This small molecule binds to this protein.
Small molecule (SMILES): N[C@H](CO)Cc1ccc(O)cc1

Sequence of chain 1.B:
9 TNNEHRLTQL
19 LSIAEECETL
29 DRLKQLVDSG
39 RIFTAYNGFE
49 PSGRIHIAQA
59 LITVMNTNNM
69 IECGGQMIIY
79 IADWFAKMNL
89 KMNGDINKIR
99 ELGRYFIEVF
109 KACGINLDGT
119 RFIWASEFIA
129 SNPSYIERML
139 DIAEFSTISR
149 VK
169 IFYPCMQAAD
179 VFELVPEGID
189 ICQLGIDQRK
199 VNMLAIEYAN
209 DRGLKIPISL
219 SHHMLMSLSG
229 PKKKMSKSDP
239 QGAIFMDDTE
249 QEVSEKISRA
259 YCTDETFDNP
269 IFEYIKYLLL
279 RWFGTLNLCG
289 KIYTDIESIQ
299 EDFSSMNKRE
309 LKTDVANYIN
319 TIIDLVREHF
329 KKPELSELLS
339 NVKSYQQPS

Binding-site contacts:
Ligand atom CD1 contacts residue ALA80 of chain 1.B at 4.0 Å (hydrophobic).
Ligand atom CE1 contacts residue GLN175 of chain 1.B at 4.0 Å.
Ligand atom C contacts residue GLU48 of chain 1.B at 4.4 Å.
Ligand atom CA contacts residue GLN175 of chain 1.B at 4.2 Å.
Ligand atom CB contacts residue GLY46 of chain 1.B at 3.7 Å.
Ligand atom OH contacts residue GLN175 of chain 1.B at 3.5 Å.
Ligand atom CB contacts residue GLU48 of chain 1.B at 3.9 Å.
Ligand atom CE1 contacts residue ALA80 of chain 1.B at 4.4 Å (hydrophobic).
Ligand atom N contacts residue GLN196 of chain 1.B at 4.2 Å.
Ligand atom CZ contacts residue GLN175 of chain 1.B at 3.6 Å.
Ligand atom OH contacts residue TYR78 of chain 1.B at 4.2 Å.
Ligand atom CZ contacts residue GLY46 of chain 1.B at 4.0 Å.
Ligand atom CD1 contacts residue PHE47 of chain 1.B at 4.1 Å (hydrophobic).
Ligand atom CE1 contacts residue TYR78 of chain 1.B at 4.3 Å (hydrophobic).
Ligand atom CE1 contacts residue GLY46 of chain 1.B at 4.3 Å.
Ligand atom CD2 contacts residue GLN175 of chain 1.B at 3.5 Å.
Ligand atom OH contacts residue ASP178 of chain 1.B at 2.5 Å (salt-bridge).
Ligand atom CA contacts residue GLN196 of chain 1.B at 4.1 Å.
Ligand atom N contacts residue GLN175 of chain 1.B at 3.3 Å (h-bond).
Ligand atom CG contacts residue GLN175 of chain 1.B at 4.2 Å.
Ligand atom OH contacts residue TYR44 of chain 1.B at 2.6 Å (h-bond).
Ligand atom CD2 contacts residue GLN196 of chain 1.B at 4.4 Å.
Ligand atom CE2 contacts residue GLY46 of chain 1.B at 3.8 Å.
Ligand atom CD2 contacts residue LEU192 of chain 1.B at 4.2 Å (hydrophobic).
Ligand atom CD2 contacts residue PHE47 of chain 1.B at 4.3 Å (hydrophobic).
Ligand atom CD1 contacts residue GLN175 of chain 1.B at 4.2 Å.
Ligand atom CE2 contacts residue GLN175 of chain 1.B at 3.2 Å.
Ligand atom CE2 contacts residue LEU192 of chain 1.B at 3.8 Å (hydrophobic).
Ligand atom CG contacts residue PHE47 of chain 1.B at 3.9 Å (hydrophobic).
Ligand atom CZ contacts residue TYR44 of chain 1.B at 3.6 Å (hydrophobic).
Ligand atom N contacts residue GLU48 of chain 1.B at 3.8 Å.
Ligand atom CB contacts residue PHE47 of chain 1.B at 3.6 Å (hydrophobic).
Ligand atom CD1 contacts residue GLY46 of chain 1.B at 4.0 Å.
Ligand atom CD2 contacts residue GLY46 of chain 1.B at 3.1 Å.
Ligand atom CG contacts residue GLY46 of chain 1.B at 3.4 Å.
Ligand atom O contacts residue GLU48 of chain 1.B at 3.9 Å.
Ligand atom CZ contacts residue ASP178 of chain 1.B at 3.4 Å.
Ligand atom CE1 contacts residue ASP178 of chain 1.B at 3.6 Å.
Ligand atom CE2 contacts residue TYR44 of chain 1.B at 3.9 Å (hydrophobic).
Ligand atom C contacts residue GLN196 of chain 1.B at 4.5 Å.